Sequence of chain 1.B:
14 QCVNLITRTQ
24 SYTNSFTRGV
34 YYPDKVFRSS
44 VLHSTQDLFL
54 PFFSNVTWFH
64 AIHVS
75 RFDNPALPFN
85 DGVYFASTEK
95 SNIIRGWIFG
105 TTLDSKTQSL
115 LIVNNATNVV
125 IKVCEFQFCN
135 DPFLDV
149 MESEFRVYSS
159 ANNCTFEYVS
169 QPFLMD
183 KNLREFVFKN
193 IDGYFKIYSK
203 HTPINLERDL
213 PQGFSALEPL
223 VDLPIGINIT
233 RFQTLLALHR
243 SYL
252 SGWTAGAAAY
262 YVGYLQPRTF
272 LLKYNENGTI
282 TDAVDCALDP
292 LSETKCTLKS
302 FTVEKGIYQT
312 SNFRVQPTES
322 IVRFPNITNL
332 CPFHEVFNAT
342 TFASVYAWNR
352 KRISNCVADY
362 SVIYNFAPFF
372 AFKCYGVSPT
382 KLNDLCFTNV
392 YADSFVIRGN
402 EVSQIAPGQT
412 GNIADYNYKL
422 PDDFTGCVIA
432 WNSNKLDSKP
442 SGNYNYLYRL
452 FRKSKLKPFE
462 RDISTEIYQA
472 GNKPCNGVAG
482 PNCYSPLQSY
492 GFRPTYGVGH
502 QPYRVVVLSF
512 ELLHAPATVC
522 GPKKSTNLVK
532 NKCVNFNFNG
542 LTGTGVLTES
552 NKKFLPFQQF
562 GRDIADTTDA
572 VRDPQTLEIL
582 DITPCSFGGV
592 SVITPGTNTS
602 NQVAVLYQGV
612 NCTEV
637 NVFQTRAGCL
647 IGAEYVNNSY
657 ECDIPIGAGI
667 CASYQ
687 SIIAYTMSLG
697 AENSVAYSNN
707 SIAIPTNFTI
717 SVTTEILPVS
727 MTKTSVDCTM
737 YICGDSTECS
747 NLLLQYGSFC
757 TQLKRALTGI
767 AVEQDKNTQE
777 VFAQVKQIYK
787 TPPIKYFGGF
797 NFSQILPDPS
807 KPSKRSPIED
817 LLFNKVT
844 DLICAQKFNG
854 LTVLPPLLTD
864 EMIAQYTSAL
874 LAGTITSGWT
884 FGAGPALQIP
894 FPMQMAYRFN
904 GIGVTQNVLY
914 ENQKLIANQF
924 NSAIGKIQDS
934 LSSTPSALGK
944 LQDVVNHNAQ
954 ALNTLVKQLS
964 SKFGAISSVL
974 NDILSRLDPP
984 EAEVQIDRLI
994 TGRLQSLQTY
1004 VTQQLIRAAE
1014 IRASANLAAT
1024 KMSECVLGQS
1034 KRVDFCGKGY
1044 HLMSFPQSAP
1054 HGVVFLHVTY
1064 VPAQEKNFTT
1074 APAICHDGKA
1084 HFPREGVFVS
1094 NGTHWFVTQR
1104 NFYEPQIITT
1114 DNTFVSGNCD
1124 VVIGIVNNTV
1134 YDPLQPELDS

Binding-site contacts:
Ligand atom C8 contacts residue ASN1070 of chain 1.A at 4.3 Å.
Ligand atom O4 contacts residue ALA702 of chain 1.A at 3.8 Å.
Ligand atom C8 contacts residue LYS1069 of chain 1.A at 4.3 Å.
Ligand atom C8 contacts residue GLU1068 of chain 1.A at 3.3 Å.
Ligand atom C3 contacts residue ASN1070 of chain 1.A at 3.8 Å.
Ligand atom C4 contacts residue ASN1070 of chain 1.A at 4.2 Å.
Ligand atom N2 contacts residue ASN1070 of chain 1.A at 2.9 Å (h-bond).
Ligand atom O5 contacts residue ASN1070 of chain 1.A at 2.3 Å (h-bond).
Ligand atom C7 contacts residue ALA702 of chain 1.A at 4.1 Å (hydrophobic).
Ligand atom O7 contacts residue ASN1070 of chain 1.A at 4.0 Å.
Ligand atom C5 contacts residue ALA702 of chain 1.A at 3.7 Å (hydrophobic).
Ligand atom C6 contacts residue ALA702 of chain 1.A at 4.4 Å (hydrophobic).
Ligand atom C1 contacts residue GLN891 of chain 1.B at 4.0 Å.
Ligand atom C3 contacts residue ALA702 of chain 1.A at 4.5 Å (hydrophobic).
Ligand atom C1 contacts residue ASN1070 of chain 1.A at 1.4 Å.
Ligand atom O7 contacts residue ALA702 of chain 1.A at 3.7 Å.
Ligand atom C4 contacts residue ALA702 of chain 1.A at 4.2 Å (hydrophobic).
Ligand atom C2 contacts residue ASN1070 of chain 1.A at 2.5 Å.
Ligand atom C5 contacts residue ASN1070 of chain 1.A at 3.6 Å.
Ligand atom C7 contacts residue ASN1070 of chain 1.A at 3.6 Å.

Sequence of chain 1.A:
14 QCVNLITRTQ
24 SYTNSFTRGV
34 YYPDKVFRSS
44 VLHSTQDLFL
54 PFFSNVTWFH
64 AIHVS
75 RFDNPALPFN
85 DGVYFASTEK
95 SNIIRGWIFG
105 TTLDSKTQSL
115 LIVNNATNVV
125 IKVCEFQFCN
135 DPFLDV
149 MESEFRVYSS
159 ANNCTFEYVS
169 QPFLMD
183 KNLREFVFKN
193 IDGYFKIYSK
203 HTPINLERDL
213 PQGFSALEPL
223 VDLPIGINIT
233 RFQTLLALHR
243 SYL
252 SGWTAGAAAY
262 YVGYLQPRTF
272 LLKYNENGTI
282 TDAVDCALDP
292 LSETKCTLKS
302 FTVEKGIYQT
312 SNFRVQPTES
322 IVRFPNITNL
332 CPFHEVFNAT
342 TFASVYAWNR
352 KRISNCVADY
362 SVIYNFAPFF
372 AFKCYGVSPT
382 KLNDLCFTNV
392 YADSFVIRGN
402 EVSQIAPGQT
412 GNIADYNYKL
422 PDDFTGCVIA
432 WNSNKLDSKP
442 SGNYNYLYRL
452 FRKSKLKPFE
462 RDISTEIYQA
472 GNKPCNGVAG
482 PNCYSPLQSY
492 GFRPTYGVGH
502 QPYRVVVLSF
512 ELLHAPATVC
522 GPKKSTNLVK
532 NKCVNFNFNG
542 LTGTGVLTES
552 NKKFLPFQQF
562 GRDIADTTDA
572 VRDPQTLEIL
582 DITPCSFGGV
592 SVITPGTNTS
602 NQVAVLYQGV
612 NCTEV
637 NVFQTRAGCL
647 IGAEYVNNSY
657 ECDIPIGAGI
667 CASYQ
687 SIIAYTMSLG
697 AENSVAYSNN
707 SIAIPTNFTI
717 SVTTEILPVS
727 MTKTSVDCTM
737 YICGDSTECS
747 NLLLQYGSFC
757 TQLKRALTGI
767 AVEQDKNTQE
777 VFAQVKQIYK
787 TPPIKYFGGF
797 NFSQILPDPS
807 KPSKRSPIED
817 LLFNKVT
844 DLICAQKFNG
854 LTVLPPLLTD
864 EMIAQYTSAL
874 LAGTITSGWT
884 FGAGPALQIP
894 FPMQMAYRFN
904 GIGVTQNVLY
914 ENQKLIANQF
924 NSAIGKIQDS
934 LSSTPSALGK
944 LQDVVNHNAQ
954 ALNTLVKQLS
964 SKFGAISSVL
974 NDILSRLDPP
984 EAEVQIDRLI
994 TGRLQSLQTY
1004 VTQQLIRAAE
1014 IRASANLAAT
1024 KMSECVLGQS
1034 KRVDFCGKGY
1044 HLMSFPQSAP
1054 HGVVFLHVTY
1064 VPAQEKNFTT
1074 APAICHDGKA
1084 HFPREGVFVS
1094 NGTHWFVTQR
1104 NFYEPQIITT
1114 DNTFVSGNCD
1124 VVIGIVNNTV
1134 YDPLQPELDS

The small molecule below binds the protein below.
Small molecule (SMILES): CC(=O)N[C@H]1[C@H](O[C@H]2[C@H](O)[C@@H](NC(C)=O)CO[C@@H]2CO)O[C@H](CO)[C@@H](O)[C@@H]1O